Sequence of chain 1.A:
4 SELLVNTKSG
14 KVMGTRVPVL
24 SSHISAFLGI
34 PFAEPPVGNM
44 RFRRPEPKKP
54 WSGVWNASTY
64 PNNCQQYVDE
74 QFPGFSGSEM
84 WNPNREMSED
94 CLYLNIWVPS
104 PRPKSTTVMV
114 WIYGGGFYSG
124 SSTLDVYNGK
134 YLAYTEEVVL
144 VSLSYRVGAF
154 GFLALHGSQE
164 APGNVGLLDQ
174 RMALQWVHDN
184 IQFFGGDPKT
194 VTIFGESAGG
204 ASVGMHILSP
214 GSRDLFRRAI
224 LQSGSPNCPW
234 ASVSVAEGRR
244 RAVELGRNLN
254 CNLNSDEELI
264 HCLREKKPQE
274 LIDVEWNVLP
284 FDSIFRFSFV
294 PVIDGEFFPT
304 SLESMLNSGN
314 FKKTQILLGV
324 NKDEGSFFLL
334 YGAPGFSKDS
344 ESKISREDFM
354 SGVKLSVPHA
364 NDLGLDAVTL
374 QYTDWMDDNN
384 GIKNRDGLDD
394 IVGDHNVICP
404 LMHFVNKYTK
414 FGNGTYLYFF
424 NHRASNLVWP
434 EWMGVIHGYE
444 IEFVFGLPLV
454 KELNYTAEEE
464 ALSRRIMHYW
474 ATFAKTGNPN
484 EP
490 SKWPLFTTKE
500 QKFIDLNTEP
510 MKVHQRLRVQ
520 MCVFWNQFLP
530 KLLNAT

Binding-site contacts:
Ligand atom C8 contacts residue TRP84 of chain 1.A at 4.0 Å (hydrophobic).
Ligand atom C3 contacts residue GLY118 of chain 1.A at 3.5 Å.
Ligand atom O7 contacts residue GLY117 of chain 1.A at 3.6 Å.
Ligand atom O7 contacts residue GLU199 of chain 1.A at 4.3 Å.
Ligand atom C5 contacts residue HIS440 of chain 1.A at 3.6 Å.
Ligand atom C3 contacts residue SER200 of chain 1.A at 3.1 Å.
Ligand atom C5 contacts residue ALA201 of chain 1.A at 3.3 Å (hydrophobic).
Ligand atom C6 contacts residue TRP233 of chain 1.A at 4.1 Å (hydrophobic).
Ligand atom C3 contacts residue GLU199 of chain 1.A at 4.0 Å.
Ligand atom C4 contacts residue GLY118 of chain 1.A at 3.9 Å.
Ligand atom C4 contacts residue SER200 of chain 1.A at 2.4 Å.
Ligand atom O7 contacts residue GLY118 of chain 1.A at 2.6 Å (h-bond).
Ligand atom C3 contacts residue GLY119 of chain 1.A at 4.4 Å.
Ligand atom C8 contacts residue GLU199 of chain 1.A at 3.5 Å.
Ligand atom C6 contacts residue HIS440 of chain 1.A at 4.2 Å.
Ligand atom N1 contacts residue TRP84 of chain 1.A at 4.3 Å.
Ligand atom C8 contacts residue HIS440 of chain 1.A at 4.3 Å.
Ligand atom O7 contacts residue GLY119 of chain 1.A at 2.6 Å (h-bond).
Ligand atom C10 contacts residue TRP84 of chain 1.A at 3.7 Å (hydrophobic).
Ligand atom C2 contacts residue HIS440 of chain 1.A at 4.1 Å.
Ligand atom C10 contacts residue PHE330 of chain 1.A at 4.3 Å (hydrophobic).
Ligand atom C5 contacts residue SER200 of chain 1.A at 1.4 Å.
Ligand atom C6 contacts residue PHE288 of chain 1.A at 4.0 Å (hydrophobic).
Ligand atom C5 contacts residue GLY118 of chain 1.A at 3.7 Å.
Ligand atom O7 contacts residue ALA201 of chain 1.A at 2.5 Å (h-bond).
Ligand atom C6 contacts residue PHE331 of chain 1.A at 4.3 Å (hydrophobic).
Ligand atom C9 contacts residue TRP84 of chain 1.A at 3.6 Å (hydrophobic).
Ligand atom C6 contacts residue GLY119 of chain 1.A at 3.4 Å.
Ligand atom C3 contacts residue HIS440 of chain 1.A at 3.5 Å.
Ligand atom C8 contacts residue GLY441 of chain 1.A at 4.1 Å.
Ligand atom C6 contacts residue SER200 of chain 1.A at 2.4 Å.
Ligand atom C4 contacts residue PHE331 of chain 1.A at 4.0 Å (hydrophobic).
Ligand atom O7 contacts residue SER200 of chain 1.A at 2.4 Å (h-bond).
Ligand atom C4 contacts residue HIS440 of chain 1.A at 3.3 Å.
Ligand atom C6 contacts residue PHE290 of chain 1.A at 4.0 Å (hydrophobic).
Ligand atom C2 contacts residue GLY118 of chain 1.A at 4.3 Å.
Ligand atom C5 contacts residue GLY119 of chain 1.A at 3.4 Å.
Ligand atom C4 contacts residue GLY119 of chain 1.A at 3.8 Å.
Ligand atom C6 contacts residue ALA201 of chain 1.A at 4.1 Å (hydrophobic).
Ligand atom C9 contacts residue GLY118 of chain 1.A at 4.2 Å.

The protein below binds the small molecule below.
Small molecule (SMILES): C[C@@H](O)CCC[N+](C)(C)C